A protein and the small-molecule ligand that binds it are described below.
Small molecule (SMILES): CC(=O)N[C@H]1[C@H](O[C@H]2[C@H](O)[C@@H](NC(C)=O)CO[C@@H]2CO)O[C@H](CO)[C@@H](O)[C@@H]1O

Binding-site contacts:
Ligand atom C7 contacts residue ASN1098 of chain 1.A at 3.3 Å.
Ligand atom C3 contacts residue ASN1098 of chain 1.A at 3.8 Å.
Ligand atom C8 contacts residue ASN1098 of chain 1.A at 3.5 Å.
Ligand atom C4 contacts residue ASN1098 of chain 1.A at 4.2 Å.
Ligand atom C1 contacts residue THR1100 of chain 1.A at 4.3 Å.
Ligand atom C1 contacts residue ASN1098 of chain 1.A at 1.4 Å.
Ligand atom C3 contacts residue THR1100 of chain 1.A at 3.8 Å.
Ligand atom C1 contacts residue HIS1101 of chain 1.A at 4.4 Å.
Ligand atom C7 contacts residue THR1100 of chain 1.A at 3.9 Å.
Ligand atom C5 contacts residue PHE1103 of chain 1.A at 3.7 Å (hydrophobic).
Ligand atom C2 contacts residue THR1100 of chain 1.A at 3.8 Å.
Ligand atom C6 contacts residue PHE1103 of chain 1.A at 3.6 Å (hydrophobic).
Ligand atom C7 contacts residue HIS1101 of chain 1.A at 4.1 Å.
Ligand atom O7 contacts residue ASN1098 of chain 1.A at 3.4 Å (h-bond).
Ligand atom C5 contacts residue HIS1101 of chain 1.A at 3.6 Å.
Ligand atom O5 contacts residue PHE1103 of chain 1.A at 3.7 Å.
Ligand atom O3 contacts residue THR1100 of chain 1.A at 4.1 Å.
Ligand atom C8 contacts residue THR1100 of chain 1.A at 3.8 Å.
Ligand atom C6 contacts residue HIS1101 of chain 1.A at 4.5 Å.
Ligand atom O5 contacts residue ASN1098 of chain 1.A at 2.4 Å (h-bond).
Ligand atom C8 contacts residue GLY1099 of chain 1.A at 4.2 Å.
Ligand atom C4 contacts residue HIS1101 of chain 1.A at 3.8 Å.
Ligand atom C5 contacts residue ASN1098 of chain 1.A at 3.7 Å.
Ligand atom O4 contacts residue HIS1101 of chain 1.A at 3.6 Å (h-bond).
Ligand atom O5 contacts residue HIS1101 of chain 1.A at 4.5 Å.
Ligand atom C2 contacts residue ASN1098 of chain 1.A at 2.5 Å.
Ligand atom C1 contacts residue PHE1103 of chain 1.A at 4.1 Å (hydrophobic).
Ligand atom N2 contacts residue ASN1098 of chain 1.A at 2.9 Å (h-bond).
Ligand atom O7 contacts residue HIS1101 of chain 1.A at 3.4 Å.
Ligand atom N2 contacts residue THR1100 of chain 1.A at 3.0 Å (h-bond).
Ligand atom C3 contacts residue HIS1101 of chain 1.A at 3.6 Å.

Sequence of chain 1.A:
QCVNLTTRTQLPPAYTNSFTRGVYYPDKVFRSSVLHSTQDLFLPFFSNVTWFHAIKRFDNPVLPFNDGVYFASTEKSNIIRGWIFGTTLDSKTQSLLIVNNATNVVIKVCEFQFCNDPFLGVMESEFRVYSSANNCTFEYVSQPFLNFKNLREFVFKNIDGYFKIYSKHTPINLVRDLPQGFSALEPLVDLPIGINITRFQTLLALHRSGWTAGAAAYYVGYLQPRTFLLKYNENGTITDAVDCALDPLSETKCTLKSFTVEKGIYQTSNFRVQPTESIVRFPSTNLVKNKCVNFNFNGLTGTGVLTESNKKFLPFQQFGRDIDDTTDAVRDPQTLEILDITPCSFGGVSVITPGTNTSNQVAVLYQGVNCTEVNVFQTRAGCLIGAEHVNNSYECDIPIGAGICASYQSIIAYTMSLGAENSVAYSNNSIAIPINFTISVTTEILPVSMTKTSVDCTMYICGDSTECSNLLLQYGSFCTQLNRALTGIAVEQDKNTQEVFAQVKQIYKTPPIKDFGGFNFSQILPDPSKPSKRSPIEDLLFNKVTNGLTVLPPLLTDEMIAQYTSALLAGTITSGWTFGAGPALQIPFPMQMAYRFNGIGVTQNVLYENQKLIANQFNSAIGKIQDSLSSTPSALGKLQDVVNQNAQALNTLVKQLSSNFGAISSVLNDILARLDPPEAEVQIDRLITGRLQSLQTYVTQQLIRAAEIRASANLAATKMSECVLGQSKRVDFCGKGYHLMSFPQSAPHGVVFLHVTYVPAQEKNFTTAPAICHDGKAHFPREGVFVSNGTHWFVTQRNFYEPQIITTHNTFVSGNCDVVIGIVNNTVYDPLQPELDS